Sequence of chain 2.A:
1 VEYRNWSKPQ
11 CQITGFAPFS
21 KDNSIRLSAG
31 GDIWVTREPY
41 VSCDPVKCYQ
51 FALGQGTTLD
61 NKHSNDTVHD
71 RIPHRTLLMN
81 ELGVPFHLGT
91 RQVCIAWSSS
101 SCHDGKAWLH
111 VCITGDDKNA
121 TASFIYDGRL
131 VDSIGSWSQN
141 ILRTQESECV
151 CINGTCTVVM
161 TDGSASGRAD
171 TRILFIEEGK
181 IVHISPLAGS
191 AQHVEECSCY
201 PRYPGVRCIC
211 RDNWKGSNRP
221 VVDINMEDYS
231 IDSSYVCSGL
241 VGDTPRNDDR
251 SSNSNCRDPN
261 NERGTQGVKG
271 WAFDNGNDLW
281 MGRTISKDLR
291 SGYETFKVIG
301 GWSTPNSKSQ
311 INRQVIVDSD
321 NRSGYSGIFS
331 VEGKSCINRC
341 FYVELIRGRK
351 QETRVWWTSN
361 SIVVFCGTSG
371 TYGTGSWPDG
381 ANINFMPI

This small molecule binds to this protein.
Small molecule (SMILES): CC(=O)N[C@H]1[C@H](O[C@H]2[C@H](O)[C@@H](NC(C)=O)CO[C@@H]2CO)O[C@H](CO)[C@@H](O)[C@@H]1O

Binding-site contacts:
Ligand atom C3 contacts residue NDG2 of chain 2.F at 3.9 Å.
Ligand atom C7 contacts residue ASN5 of chain 2.A at 3.1 Å.
Ligand atom O7 contacts residue NDG2 of chain 2.F at 3.1 Å.
Ligand atom C3 contacts residue ASN5 of chain 2.A at 3.8 Å.
Ligand atom C8 contacts residue TYR203 of chain 2.A at 3.9 Å (hydrophobic).
Ligand atom C8 contacts residue NDG2 of chain 2.F at 3.2 Å.
Ligand atom O7 contacts residue TYR203 of chain 2.A at 4.4 Å.
Ligand atom C2 contacts residue SER7 of chain 2.A at 4.2 Å.
Ligand atom N2 contacts residue ASN5 of chain 2.A at 2.8 Å (h-bond).
Ligand atom C2 contacts residue NDG2 of chain 2.F at 3.4 Å.
Ligand atom C1 contacts residue ASN5 of chain 2.A at 1.4 Å.
Ligand atom C8 contacts residue GLU2 of chain 2.A at 3.6 Å.
Ligand atom O7 contacts residue ASN5 of chain 2.A at 3.1 Å (h-bond).
Ligand atom C4 contacts residue ASN5 of chain 2.A at 4.1 Å.
Ligand atom C5 contacts residue ASN5 of chain 2.A at 3.7 Å.
Ligand atom O3 contacts residue NDG2 of chain 2.F at 3.2 Å.
Ligand atom C8 contacts residue SER7 of chain 2.A at 3.9 Å.
Ligand atom O7 contacts residue NAG1 of chain 2.F at 3.1 Å.
Ligand atom C2 contacts residue ASN5 of chain 2.A at 2.4 Å.
Ligand atom C7 contacts residue NDG2 of chain 2.F at 3.1 Å.
Ligand atom C8 contacts residue ASN5 of chain 2.A at 4.2 Å.
Ligand atom O5 contacts residue ASN5 of chain 2.A at 2.3 Å (h-bond).
Ligand atom N2 contacts residue NDG2 of chain 2.F at 3.2 Å (h-bond).
Ligand atom C1 contacts residue SER7 of chain 2.A at 3.6 Å.
Ligand atom C8 contacts residue NAG1 of chain 2.F at 4.0 Å.
Ligand atom N2 contacts residue SER7 of chain 2.A at 3.6 Å (h-bond).
Ligand atom C7 contacts residue NAG1 of chain 2.F at 3.9 Å.
Ligand atom C6 contacts residue GLU2 of chain 2.A at 3.4 Å.
Ligand atom C7 contacts residue SER7 of chain 2.A at 4.1 Å.
Ligand atom C7 contacts residue TYR203 of chain 2.A at 4.4 Å (hydrophobic).
Ligand atom O6 contacts residue GLU2 of chain 2.A at 3.1 Å (salt-bridge).